This small molecule binds to this protein.
Small molecule (SMILES): CC(=O)N[C@@H]1[C@@H](O)[C@H](O)[C@@H](CO)O[C@H]1O

Sequence of chain 1.A:
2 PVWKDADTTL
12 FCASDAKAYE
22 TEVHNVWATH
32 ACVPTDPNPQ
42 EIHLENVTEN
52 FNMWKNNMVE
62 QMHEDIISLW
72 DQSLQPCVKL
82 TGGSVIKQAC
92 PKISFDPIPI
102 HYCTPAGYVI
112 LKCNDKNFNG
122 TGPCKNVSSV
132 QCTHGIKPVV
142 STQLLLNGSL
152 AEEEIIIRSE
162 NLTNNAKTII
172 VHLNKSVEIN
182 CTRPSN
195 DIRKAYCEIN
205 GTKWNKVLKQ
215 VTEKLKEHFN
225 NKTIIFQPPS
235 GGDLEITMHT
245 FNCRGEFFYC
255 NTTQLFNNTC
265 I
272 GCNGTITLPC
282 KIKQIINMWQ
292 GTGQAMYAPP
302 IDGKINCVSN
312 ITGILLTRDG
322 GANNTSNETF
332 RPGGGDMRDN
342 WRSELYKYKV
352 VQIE

Binding-site contacts:
Ligand atom N2 contacts residue THR257 of chain 1.A at 4.2 Å.
Ligand atom N2 contacts residue ASN255 of chain 1.A at 3.0 Å (h-bond).
Ligand atom C8 contacts residue THR241 of chain 1.A at 3.4 Å.
Ligand atom C4 contacts residue ASN255 of chain 1.A at 4.2 Å.
Ligand atom O7 contacts residue MET242 of chain 1.A at 4.4 Å.
Ligand atom C2 contacts residue ASN255 of chain 1.A at 2.5 Å.
Ligand atom C3 contacts residue THR257 of chain 1.A at 4.4 Å.
Ligand atom C7 contacts residue ASN255 of chain 1.A at 3.9 Å.
Ligand atom C1 contacts residue THR257 of chain 1.A at 3.1 Å.
Ligand atom C5 contacts residue THR257 of chain 1.A at 4.0 Å.
Ligand atom O5 contacts residue ASN255 of chain 1.A at 2.3 Å (h-bond).
Ligand atom O7 contacts residue ASN255 of chain 1.A at 4.4 Å.
Ligand atom C3 contacts residue ASN255 of chain 1.A at 3.8 Å.
Ligand atom C1 contacts residue ASN255 of chain 1.A at 1.4 Å.
Ligand atom C2 contacts residue THR257 of chain 1.A at 4.1 Å.
Ligand atom O5 contacts residue THR257 of chain 1.A at 3.8 Å.
Ligand atom C7 contacts residue MET242 of chain 1.A at 4.3 Å (hydrophobic).
Ligand atom C8 contacts residue MET242 of chain 1.A at 4.3 Å (hydrophobic).
Ligand atom C5 contacts residue ASN255 of chain 1.A at 3.6 Å.